This small molecule binds to this protein.
Small molecule (SMILES): CCCCCCCCCCCC[N+](C)(C)CCCS(=O)(=O)O

Binding-site contacts:
Ligand atom C16 contacts residue ARG224 of chain 49.A at 4.0 Å.
Ligand atom S1 contacts residue ARG98 of chain 49.A at 4.4 Å.
Ligand atom N1 contacts residue ARG224 of chain 49.A at 4.2 Å.
Ligand atom C3 contacts residue ARG98 of chain 49.A at 3.2 Å.
Ligand atom C2 contacts residue ARG98 of chain 49.A at 3.4 Å.
Ligand atom C3 contacts residue TRP117 of chain 49.A at 3.5 Å (hydrophobic).
Ligand atom O1S contacts residue ARG98 of chain 49.A at 3.6 Å.
Ligand atom C1 contacts residue ARG98 of chain 49.A at 3.2 Å.
Ligand atom O1S contacts residue THR226 of chain 49.A at 4.3 Å.
Ligand atom O1S contacts residue ASP228 of chain 49.A at 3.6 Å.
Ligand atom N1 contacts residue ARG98 of chain 49.A at 4.3 Å.
Ligand atom C2 contacts residue ARG224 of chain 49.A at 3.8 Å.
Ligand atom N1 contacts residue TRP117 of chain 49.A at 4.1 Å.
Ligand atom C3 contacts residue ARG224 of chain 49.A at 3.5 Å.
Ligand atom C1 contacts residue ARG224 of chain 49.A at 3.8 Å.
Ligand atom O3S contacts residue THR226 of chain 49.A at 4.0 Å.
Ligand atom C15 contacts residue TRP117 of chain 49.A at 4.2 Å (hydrophobic).
Ligand atom C15 contacts residue ARG224 of chain 49.A at 3.3 Å.
Ligand atom C14 contacts residue ARG224 of chain 49.A at 4.5 Å.
Ligand atom C13 contacts residue ARG224 of chain 49.A at 4.1 Å.
Ligand atom C16 contacts residue TRP117 of chain 49.A at 3.7 Å (hydrophobic).

Sequence of chain 49.A:
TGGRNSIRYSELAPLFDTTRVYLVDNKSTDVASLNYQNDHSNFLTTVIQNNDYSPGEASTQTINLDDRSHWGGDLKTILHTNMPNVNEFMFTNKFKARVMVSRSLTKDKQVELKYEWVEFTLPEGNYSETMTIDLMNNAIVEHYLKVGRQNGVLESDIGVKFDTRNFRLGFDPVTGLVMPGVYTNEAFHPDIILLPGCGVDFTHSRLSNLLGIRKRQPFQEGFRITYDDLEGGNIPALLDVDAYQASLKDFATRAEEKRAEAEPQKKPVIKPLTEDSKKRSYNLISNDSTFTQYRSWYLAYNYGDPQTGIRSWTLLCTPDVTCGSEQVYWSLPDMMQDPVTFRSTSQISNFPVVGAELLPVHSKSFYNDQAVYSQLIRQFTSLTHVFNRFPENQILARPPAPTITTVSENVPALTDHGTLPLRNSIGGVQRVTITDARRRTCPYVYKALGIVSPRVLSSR